Sequence of chain 22.J:
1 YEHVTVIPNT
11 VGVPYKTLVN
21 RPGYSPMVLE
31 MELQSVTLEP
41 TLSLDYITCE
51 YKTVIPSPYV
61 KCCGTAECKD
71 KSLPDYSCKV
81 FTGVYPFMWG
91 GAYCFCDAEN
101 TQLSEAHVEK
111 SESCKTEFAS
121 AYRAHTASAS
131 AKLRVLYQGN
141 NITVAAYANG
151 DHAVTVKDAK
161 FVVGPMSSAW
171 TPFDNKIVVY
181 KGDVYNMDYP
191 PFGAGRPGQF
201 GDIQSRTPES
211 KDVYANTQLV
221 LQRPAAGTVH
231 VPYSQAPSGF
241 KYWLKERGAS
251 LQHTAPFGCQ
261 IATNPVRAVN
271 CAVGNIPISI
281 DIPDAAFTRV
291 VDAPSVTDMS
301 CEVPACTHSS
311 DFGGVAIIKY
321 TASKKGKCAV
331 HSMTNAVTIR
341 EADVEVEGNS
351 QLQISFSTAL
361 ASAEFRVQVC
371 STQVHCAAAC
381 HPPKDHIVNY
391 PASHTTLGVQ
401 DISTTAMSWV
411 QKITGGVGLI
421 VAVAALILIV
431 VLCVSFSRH

Binding-site contacts:
Ligand atom C2 contacts residue ASN259 of chain 22.K at 2.5 Å.
Ligand atom O5 contacts residue LYS181 of chain 22.J at 4.4 Å.
Ligand atom C2 contacts residue THR116 of chain 22.J at 3.8 Å.
Ligand atom N2 contacts residue ASN259 of chain 22.K at 2.9 Å (h-bond).
Ligand atom N2 contacts residue THR116 of chain 22.J at 3.0 Å (h-bond).
Ligand atom C6 contacts residue LYS181 of chain 22.J at 4.2 Å.
Ligand atom C1 contacts residue ASN259 of chain 22.K at 1.4 Å.
Ligand atom C7 contacts residue THR116 of chain 22.J at 3.8 Å.
Ligand atom O3 contacts residue THR116 of chain 22.J at 4.4 Å.
Ligand atom C4 contacts residue ASN259 of chain 22.K at 4.2 Å.
Ligand atom C5 contacts residue LYS181 of chain 22.J at 3.5 Å.
Ligand atom C8 contacts residue THR116 of chain 22.J at 3.8 Å.
Ligand atom C3 contacts residue THR116 of chain 22.J at 4.0 Å.
Ligand atom C5 contacts residue ASN259 of chain 22.K at 3.7 Å.
Ligand atom O4 contacts residue LYS181 of chain 22.J at 4.0 Å.
Ligand atom O5 contacts residue ASN259 of chain 22.K at 2.4 Å (h-bond).
Ligand atom O7 contacts residue ASN259 of chain 22.K at 3.0 Å (h-bond).
Ligand atom C3 contacts residue ASN259 of chain 22.K at 3.8 Å.
Ligand atom O6 contacts residue LYS181 of chain 22.J at 4.3 Å.
Ligand atom C7 contacts residue ASN259 of chain 22.K at 3.2 Å.
Ligand atom C1 contacts residue THR116 of chain 22.J at 4.0 Å.
Ligand atom C4 contacts residue LYS181 of chain 22.J at 4.2 Å.
Ligand atom C3 contacts residue LYS181 of chain 22.J at 4.4 Å.
Ligand atom C8 contacts residue ASN259 of chain 22.K at 4.4 Å.

Sequence of chain 22.K:
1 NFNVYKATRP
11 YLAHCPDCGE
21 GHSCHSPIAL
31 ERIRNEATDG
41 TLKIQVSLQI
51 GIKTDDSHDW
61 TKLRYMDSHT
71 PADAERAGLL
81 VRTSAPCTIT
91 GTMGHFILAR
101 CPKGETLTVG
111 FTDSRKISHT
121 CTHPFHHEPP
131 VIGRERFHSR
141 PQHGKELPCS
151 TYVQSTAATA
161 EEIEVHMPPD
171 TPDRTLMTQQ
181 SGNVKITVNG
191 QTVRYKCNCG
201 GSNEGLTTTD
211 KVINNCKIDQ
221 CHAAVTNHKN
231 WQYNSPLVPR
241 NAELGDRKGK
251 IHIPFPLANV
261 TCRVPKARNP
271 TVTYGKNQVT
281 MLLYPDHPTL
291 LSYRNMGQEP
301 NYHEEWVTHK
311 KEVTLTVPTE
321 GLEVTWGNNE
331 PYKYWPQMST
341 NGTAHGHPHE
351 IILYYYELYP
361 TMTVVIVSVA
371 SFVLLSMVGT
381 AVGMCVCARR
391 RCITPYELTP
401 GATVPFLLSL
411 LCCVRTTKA

The small molecule below binds the protein below.
Small molecule (SMILES): CC(=O)N[C@@H]1[C@@H](O)[C@H](O)[C@@H](CO)O[C@H]1O